Binding-site contacts:
Ligand atom O6 contacts residue THR62 of chain 1.A at 4.2 Å.
Ligand atom C6 contacts residue THR62 of chain 1.A at 3.9 Å.
Ligand atom C4 contacts residue ASN59 of chain 1.A at 4.4 Å.
Ligand atom C5 contacts residue ASN59 of chain 1.A at 3.7 Å.
Ligand atom N2 contacts residue ASN59 of chain 1.A at 3.0 Å (h-bond).
Ligand atom C7 contacts residue ASN59 of chain 1.A at 3.3 Å.
Ligand atom O5 contacts residue SER61 of chain 1.A at 3.3 Å (h-bond).
Ligand atom O7 contacts residue ASN59 of chain 1.A at 3.1 Å (h-bond).
Ligand atom C1 contacts residue THR62 of chain 1.A at 4.5 Å.
Ligand atom C8 contacts residue ASN59 of chain 1.A at 4.5 Å.
Ligand atom O5 contacts residue ASN59 of chain 1.A at 2.4 Å (h-bond).
Ligand atom C2 contacts residue ASN59 of chain 1.A at 2.6 Å.
Ligand atom C1 contacts residue SER61 of chain 1.A at 3.3 Å.
Ligand atom C5 contacts residue SER61 of chain 1.A at 3.5 Å.
Ligand atom C3 contacts residue ASN59 of chain 1.A at 4.0 Å.
Ligand atom C6 contacts residue SER61 of chain 1.A at 4.1 Å.
Ligand atom C1 contacts residue ASN59 of chain 1.A at 1.5 Å.

The protein below binds the small molecule below.
Small molecule (SMILES): CC(=O)N[C@H]1CO[C@H](CO[C@@H]2O[C@@H](C)[C@@H](O)[C@@H](O)[C@@H]2O)[C@@H](O)[C@@H]1O

Sequence of chain 1.A:
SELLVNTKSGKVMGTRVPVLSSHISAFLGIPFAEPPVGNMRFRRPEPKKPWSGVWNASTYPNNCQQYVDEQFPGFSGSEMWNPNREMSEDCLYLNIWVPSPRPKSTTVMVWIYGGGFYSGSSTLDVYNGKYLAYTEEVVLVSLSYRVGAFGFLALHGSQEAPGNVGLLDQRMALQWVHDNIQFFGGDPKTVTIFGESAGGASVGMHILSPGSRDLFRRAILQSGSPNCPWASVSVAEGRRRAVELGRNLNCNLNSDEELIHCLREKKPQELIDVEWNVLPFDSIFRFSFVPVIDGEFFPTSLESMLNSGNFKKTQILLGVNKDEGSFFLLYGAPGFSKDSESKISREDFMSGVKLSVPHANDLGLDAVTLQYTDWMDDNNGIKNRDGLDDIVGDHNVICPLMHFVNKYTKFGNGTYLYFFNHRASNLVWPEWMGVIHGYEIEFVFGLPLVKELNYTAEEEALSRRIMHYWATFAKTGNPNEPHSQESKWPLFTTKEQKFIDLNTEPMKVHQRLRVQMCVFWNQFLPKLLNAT